Sequence of chain 1.D:
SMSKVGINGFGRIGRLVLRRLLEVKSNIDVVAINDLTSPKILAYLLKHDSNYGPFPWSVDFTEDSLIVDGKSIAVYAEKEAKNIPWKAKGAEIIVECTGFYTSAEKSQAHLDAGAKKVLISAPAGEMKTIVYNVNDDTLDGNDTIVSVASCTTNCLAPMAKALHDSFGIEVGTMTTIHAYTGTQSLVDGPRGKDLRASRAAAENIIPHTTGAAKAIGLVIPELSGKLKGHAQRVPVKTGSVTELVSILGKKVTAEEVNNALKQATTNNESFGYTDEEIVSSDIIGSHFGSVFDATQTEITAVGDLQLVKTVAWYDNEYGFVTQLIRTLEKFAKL

A small-molecule ligand and the protein it binds are described below.
Small molecule (SMILES): O=C[C@H](O)COP(=O)(O)O

Binding-site contacts:
Ligand atom O3P contacts residue GLY229 of chain 1.D at 2.8 Å (h-bond).
Ligand atom P contacts residue HIS196 of chain 1.D at 3.9 Å.
Ligand atom O2 contacts residue ASN334 of chain 1.D at 4.1 Å.
Ligand atom P contacts residue THR228 of chain 1.D at 3.5 Å.
Ligand atom O1P contacts residue HIS196 of chain 1.D at 2.9 Å (h-bond).
Ligand atom O4P contacts residue THR228 of chain 1.D at 2.7 Å (h-bond).
Ligand atom O2 contacts residue THR199 of chain 1.D at 3.5 Å.
Ligand atom O2P contacts residue GLY229 of chain 1.D at 4.1 Å.
Ligand atom P contacts residue CYS169 of chain 1.D at 3.9 Å.
Ligand atom C2 contacts residue ACN1 of chain 1.CA at 3.5 Å.
Ligand atom C1 contacts residue CYS169 of chain 1.D at 1.7 Å (hydrophobic).
Ligand atom O2 contacts residue ACN1 of chain 1.CA at 3.8 Å.
Ligand atom O1P contacts residue CYS169 of chain 1.D at 3.1 Å (h-bond).
Ligand atom P contacts residue SER168 of chain 1.D at 3.9 Å.
Ligand atom O1P contacts residue ARG251 of chain 1.D at 3.9 Å.
Ligand atom C2 contacts residue CYS169 of chain 1.D at 2.8 Å (hydrophobic).
Ligand atom C3 contacts residue HIS196 of chain 1.D at 4.0 Å.
Ligand atom O1 contacts residue SER168 of chain 1.D at 3.7 Å.
Ligand atom C3 contacts residue ACN1 of chain 1.CA at 3.6 Å.
Ligand atom O1 contacts residue CYS169 of chain 1.D at 2.6 Å (h-bond).
Ligand atom O4P contacts residue THR170 of chain 1.D at 2.5 Å (h-bond).
Ligand atom C3 contacts residue CYS169 of chain 1.D at 3.4 Å (hydrophobic).
Ligand atom O2 contacts residue HIS196 of chain 1.D at 3.0 Å.
Ligand atom O2P contacts residue CYS169 of chain 1.D at 3.5 Å (h-bond).
Ligand atom O2P contacts residue THR171 of chain 1.D at 4.3 Å.
Ligand atom O2P contacts residue THR170 of chain 1.D at 3.0 Å (h-bond).
Ligand atom O2 contacts residue CYS169 of chain 1.D at 3.1 Å (h-bond).
Ligand atom O1 contacts residue PHE338 of chain 1.D at 4.2 Å.
Ligand atom O2P contacts residue THR228 of chain 1.D at 3.9 Å.
Ligand atom C3 contacts residue ARG251 of chain 1.D at 4.1 Å.
Ligand atom O3P contacts residue THR228 of chain 1.D at 3.8 Å.
Ligand atom P contacts residue THR170 of chain 1.D at 3.2 Å.
Ligand atom C2 contacts residue HIS196 of chain 1.D at 4.0 Å.
Ligand atom C1 contacts residue ASN334 of chain 1.D at 4.0 Å.
Ligand atom O2P contacts residue SER168 of chain 1.D at 2.6 Å (h-bond).
Ligand atom O1P contacts residue THR170 of chain 1.D at 3.9 Å.
Ligand atom P contacts residue GLY229 of chain 1.D at 3.7 Å.
Ligand atom O3P contacts residue SER168 of chain 1.D at 4.2 Å.
Ligand atom O4P contacts residue GLY229 of chain 1.D at 4.0 Å.
Ligand atom O4P contacts residue HIS196 of chain 1.D at 3.5 Å.